Binding-site contacts:
Ligand atom C25 contacts residue TRP249 of chain 2.C at 3.6 Å (hydrophobic).
Ligand atom F22 contacts residue LEU105 of chain 2.C at 3.3 Å.
Ligand atom F41 contacts residue LEU241 of chain 2.C at 3.2 Å.
Ligand atom F36 contacts residue LEU234 of chain 2.C at 3.1 Å.
Ligand atom C04 contacts residue LEU66 of chain 2.C at 3.6 Å (hydrophobic).
Ligand atom F37 contacts residue HIS227 of chain 2.C at 3.0 Å.
Ligand atom F37 contacts residue GLN230 of chain 2.C at 3.6 Å.
Ligand atom C05 contacts residue PHE63 of chain 2.C at 3.5 Å (hydrophobic).
Ligand atom F39 contacts residue PHE63 of chain 2.C at 4.0 Å.
Ligand atom F41 contacts residue PHE60 of chain 2.C at 3.2 Å.
Ligand atom F40 contacts residue ALA67 of chain 2.C at 3.8 Å.
Ligand atom F20 contacts residue LEU105 of chain 2.C at 3.6 Å.
Ligand atom F40 contacts residue LEU245 of chain 2.C at 3.5 Å.
Ligand atom O13 contacts residue ALA67 of chain 2.C at 3.4 Å.
Ligand atom C16 contacts residue THR108 of chain 2.C at 3.4 Å.
Ligand atom O42 contacts residue HIS227 of chain 2.C at 2.6 Å (h-bond).
Ligand atom C33 contacts residue HIS227 of chain 2.C at 3.4 Å.
Ligand atom F21 contacts residue LEU105 of chain 2.C at 3.3 Å.
Ligand atom C04 contacts residue TYR127 of chain 2.C at 3.9 Å (hydrophobic).
Ligand atom F37 contacts residue PHE141 of chain 2.C at 3.7 Å.
Ligand atom F22 contacts residue ILE145 of chain 2.C at 3.4 Å.
Ligand atom C24 contacts residue MET104 of chain 2.C at 3.9 Å (hydrophobic).
Ligand atom C19 contacts residue THR108 of chain 2.C at 3.5 Å.
Ligand atom F35 contacts residue LEU137 of chain 2.C at 3.3 Å.
Ligand atom F40 contacts residue LEU241 of chain 2.C at 3.8 Å.
Ligand atom C05 contacts residue LEU66 of chain 2.C at 3.9 Å (hydrophobic).
Ligand atom F21 contacts residue THR108 of chain 2.C at 3.1 Å.
Ligand atom C26 contacts residue HIS227 of chain 2.C at 3.7 Å.
Ligand atom F20 contacts residue ILE145 of chain 2.C at 3.7 Å.
Ligand atom F21 contacts residue MET104 of chain 2.C at 3.4 Å.
Ligand atom F40 contacts residue TRP249 of chain 2.C at 3.6 Å.
Ligand atom C34 contacts residue HIS227 of chain 2.C at 3.6 Å.
Ligand atom O13 contacts residue MET104 of chain 2.C at 4.0 Å.
Ligand atom C02 contacts residue PHE121 of chain 2.C at 3.7 Å (hydrophobic).
Ligand atom C19 contacts residue LEU105 of chain 2.C at 3.7 Å (hydrophobic).
Ligand atom O42 contacts residue TRP249 of chain 2.C at 3.1 Å.
Ligand atom F22 contacts residue THR108 of chain 2.C at 3.5 Å.
Ligand atom O14 contacts residue THR108 of chain 2.C at 3.0 Å (h-bond).
Ligand atom F20 contacts residue PHE141 of chain 2.C at 3.6 Å.
Ligand atom C25 contacts residue HIS227 of chain 2.C at 3.5 Å.

Sequence of chain 2.C:
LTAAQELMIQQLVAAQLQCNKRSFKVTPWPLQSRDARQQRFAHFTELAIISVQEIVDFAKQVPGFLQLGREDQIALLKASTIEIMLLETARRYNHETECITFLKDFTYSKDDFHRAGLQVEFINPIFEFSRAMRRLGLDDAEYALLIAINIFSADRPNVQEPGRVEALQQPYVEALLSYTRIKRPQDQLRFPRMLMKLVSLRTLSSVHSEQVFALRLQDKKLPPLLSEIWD

This protein binds this small molecule.
Small molecule (SMILES): O=S(=O)(c1ccccc1)N(CC(F)(F)F)c1ccc(C(O)(C(F)(F)F)C(F)(F)F)cc1